Sequence of chain 1.A:
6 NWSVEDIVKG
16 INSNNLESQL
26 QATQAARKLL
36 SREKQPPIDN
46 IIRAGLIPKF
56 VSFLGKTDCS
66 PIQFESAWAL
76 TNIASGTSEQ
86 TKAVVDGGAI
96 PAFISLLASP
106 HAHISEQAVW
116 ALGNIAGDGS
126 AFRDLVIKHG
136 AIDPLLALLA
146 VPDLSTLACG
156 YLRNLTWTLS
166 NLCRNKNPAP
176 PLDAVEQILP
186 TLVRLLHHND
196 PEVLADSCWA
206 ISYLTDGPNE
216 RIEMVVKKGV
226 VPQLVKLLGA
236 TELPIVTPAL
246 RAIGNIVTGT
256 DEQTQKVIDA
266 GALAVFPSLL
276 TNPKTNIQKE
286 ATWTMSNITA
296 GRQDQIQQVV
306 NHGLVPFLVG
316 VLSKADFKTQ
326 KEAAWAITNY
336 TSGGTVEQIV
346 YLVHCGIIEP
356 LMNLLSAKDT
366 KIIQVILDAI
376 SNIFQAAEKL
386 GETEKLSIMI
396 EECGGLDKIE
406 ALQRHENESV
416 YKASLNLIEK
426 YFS

Binding-site contacts:
Ligand atom O contacts residue TRP288 of chain 1.A at 3.4 Å.
Ligand atom OD1 contacts residue ARG246 of chain 1.A at 3.6 Å.
Ligand atom NH1 contacts residue TRP330 of chain 1.A at 3.7 Å.
Ligand atom CG2 contacts residue ASN292 of chain 1.A at 3.7 Å.
Ligand atom NH2 contacts residue TRP330 of chain 1.A at 3.6 Å.
Ligand atom C contacts residue ASN292 of chain 1.A at 3.6 Å.
Ligand atom NH2 contacts residue GLU327 of chain 1.A at 2.5 Å (salt-bridge).
Ligand atom C contacts residue ASN334 of chain 1.A at 3.7 Å.
Ligand atom N contacts residue TRP288 of chain 1.A at 3.7 Å.
Ligand atom CG2 contacts residue THR253 of chain 1.A at 3.2 Å.
Ligand atom CG contacts residue ARG246 of chain 1.A at 3.4 Å.
Ligand atom CD contacts residue THR253 of chain 1.A at 3.5 Å.
Ligand atom O contacts residue TRP288 of chain 1.A at 2.8 Å (h-bond).
Ligand atom NZ contacts residue ASN214 of chain 1.A at 3.2 Å (h-bond).
Ligand atom C contacts residue ARG246 of chain 1.A at 3.6 Å.
Ligand atom CA contacts residue SER337 of chain 1.A at 3.4 Å.
Ligand atom O contacts residue ASN250 of chain 1.A at 3.6 Å.
Ligand atom CE contacts residue THR253 of chain 1.A at 3.3 Å.
Ligand atom C contacts residue SER337 of chain 1.A at 3.6 Å.
Ligand atom ND2 contacts residue ARG246 of chain 1.A at 3.3 Å.
Ligand atom NZ contacts residue GLY212 of chain 1.A at 3.0 Å (h-bond).
Ligand atom CA contacts residue ASN334 of chain 1.A at 3.7 Å.
Ligand atom CA contacts residue ASN292 of chain 1.A at 3.3 Å.
Ligand atom CB contacts residue ALA295 of chain 1.A at 3.4 Å (hydrophobic).
Ligand atom NE contacts residue TRP330 of chain 1.A at 3.7 Å.
Ligand atom N contacts residue ASN292 of chain 1.A at 2.9 Å (h-bond).
Ligand atom CZ contacts residue TRP330 of chain 1.A at 3.7 Å (hydrophobic).
Ligand atom O contacts residue ASN334 of chain 1.A at 3.0 Å (h-bond).
Ligand atom NZ contacts residue THR253 of chain 1.A at 3.0 Å (h-bond).
Ligand atom CB contacts residue TRP330 of chain 1.A at 3.7 Å (hydrophobic).
Ligand atom OD1 contacts residue GLU285 of chain 1.A at 3.3 Å.
Ligand atom NH2 contacts residue SER291 of chain 1.A at 3.2 Å (h-bond).
Ligand atom NH1 contacts residue GLU327 of chain 1.A at 3.3 Å (salt-bridge).
Ligand atom O contacts residue THR253 of chain 1.A at 3.7 Å.
Ligand atom OG contacts residue GLY338 of chain 1.A at 3.6 Å.
Ligand atom CB contacts residue ARG246 of chain 1.A at 3.6 Å.
Ligand atom CZ contacts residue GLU327 of chain 1.A at 3.3 Å.
Ligand atom OG contacts residue SER337 of chain 1.A at 3.5 Å.
Ligand atom N contacts residue ASN334 of chain 1.A at 2.9 Å (h-bond).
Ligand atom O contacts residue ASN292 of chain 1.A at 2.8 Å (h-bond).

A protein and the small-molecule ligand that binds it are described below.
Small molecule (SMILES): CC[C@H](C)[C@H](NC(=O)[C@H](CO)NC(=O)CN)C(=O)N[C@H](C(=O)N[C@@H](CCCN=C(N)N)C(=O)N[C@@H](CCCCN)C(=O)N[C@@H](CC1=CN=C2CC=CC=C12)C(=O)N[C@H](C=O)CC(N)=O)[C@@H](C)CC